Sequence of chain 1.J:
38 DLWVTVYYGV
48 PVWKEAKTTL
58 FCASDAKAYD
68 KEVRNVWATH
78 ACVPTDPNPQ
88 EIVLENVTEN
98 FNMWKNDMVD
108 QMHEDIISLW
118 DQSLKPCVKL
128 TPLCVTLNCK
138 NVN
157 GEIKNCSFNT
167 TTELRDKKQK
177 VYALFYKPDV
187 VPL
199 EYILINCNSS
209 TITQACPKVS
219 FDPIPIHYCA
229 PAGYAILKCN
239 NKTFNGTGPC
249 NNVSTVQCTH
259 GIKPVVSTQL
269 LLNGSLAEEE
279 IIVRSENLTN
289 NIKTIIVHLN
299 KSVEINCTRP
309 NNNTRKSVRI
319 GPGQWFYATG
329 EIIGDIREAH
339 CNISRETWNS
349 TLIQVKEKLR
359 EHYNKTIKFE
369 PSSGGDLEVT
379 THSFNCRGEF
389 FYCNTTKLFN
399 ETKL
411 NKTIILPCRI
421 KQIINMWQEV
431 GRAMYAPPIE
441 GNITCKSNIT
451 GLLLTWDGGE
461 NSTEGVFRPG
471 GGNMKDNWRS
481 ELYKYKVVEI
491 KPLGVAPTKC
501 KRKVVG

Sequence of chain 1.L:
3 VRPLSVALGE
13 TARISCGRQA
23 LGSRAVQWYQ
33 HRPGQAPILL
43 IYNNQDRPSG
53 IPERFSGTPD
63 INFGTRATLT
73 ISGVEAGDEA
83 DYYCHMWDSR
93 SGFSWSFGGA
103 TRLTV

A protein and the small-molecule ligand that binds it are described below.
Small molecule (SMILES): CC(=O)N[C@H]1[C@H](O[C@H]2[C@H](O)[C@@H](NC(C)=O)CO[C@@H]2CO)O[C@H](CO)[C@@H](O)[C@@H]1O

Binding-site contacts:
Ligand atom O7 contacts residue ASN310 of chain 1.J at 3.1 Å (h-bond).
Ligand atom C6 contacts residue ILE331 of chain 1.J at 4.5 Å (hydrophobic).
Ligand atom C2 contacts residue ILE331 of chain 1.J at 4.2 Å (hydrophobic).
Ligand atom O5 contacts residue ASN310 of chain 1.J at 2.3 Å (h-bond).
Ligand atom C1 contacts residue ASN310 of chain 1.J at 1.4 Å.
Ligand atom C3 contacts residue ASN310 of chain 1.J at 3.8 Å.
Ligand atom O6 contacts residue GLY66 of chain 1.L at 4.2 Å.
Ligand atom C6 contacts residue THR312 of chain 1.J at 4.5 Å.
Ligand atom C4 contacts residue ASN310 of chain 1.J at 4.1 Å.
Ligand atom C5 contacts residue ILE331 of chain 1.J at 4.3 Å (hydrophobic).
Ligand atom O6 contacts residue PHE65 of chain 1.L at 3.9 Å.
Ligand atom C5 contacts residue ASN310 of chain 1.J at 3.6 Å.
Ligand atom C8 contacts residue ASN64 of chain 1.L at 4.5 Å.
Ligand atom O6 contacts residue ILE331 of chain 1.J at 3.5 Å.
Ligand atom C8 contacts residue ASN442 of chain 1.J at 4.2 Å.
Ligand atom O5 contacts residue ILE331 of chain 1.J at 3.4 Å.
Ligand atom C7 contacts residue ASN310 of chain 1.J at 3.3 Å.
Ligand atom C2 contacts residue ASN310 of chain 1.J at 2.5 Å.
Ligand atom O7 contacts residue PHE65 of chain 1.L at 4.2 Å.
Ligand atom N2 contacts residue ASN310 of chain 1.J at 3.0 Å (h-bond).
Ligand atom O6 contacts residue THR312 of chain 1.J at 4.0 Å.
Ligand atom C1 contacts residue ILE331 of chain 1.J at 3.9 Å (hydrophobic).